Sequence of chain 1.A:
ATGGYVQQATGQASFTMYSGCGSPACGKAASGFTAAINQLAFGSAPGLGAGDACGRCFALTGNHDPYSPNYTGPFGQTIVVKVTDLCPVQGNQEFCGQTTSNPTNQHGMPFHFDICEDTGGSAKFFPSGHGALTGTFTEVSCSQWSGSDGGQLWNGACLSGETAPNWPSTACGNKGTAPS

Binding-site contacts:
Ligand atom C07 contacts residue PHE33 of chain 1.A at 3.9 Å (hydrophobic).
Ligand atom C02 contacts residue SER146 of chain 1.A at 4.3 Å.
Ligand atom C06 contacts residue SER146 of chain 1.A at 4.1 Å.
Ligand atom C01 contacts residue SER146 of chain 1.A at 3.7 Å.
Ligand atom O08 contacts residue PHE33 of chain 1.A at 4.1 Å.
Ligand atom C03 contacts residue SER146 of chain 1.A at 4.3 Å.

This protein binds this small molecule.
Small molecule (SMILES): CC(CCO)CCO